Sequence of chain 1.C:
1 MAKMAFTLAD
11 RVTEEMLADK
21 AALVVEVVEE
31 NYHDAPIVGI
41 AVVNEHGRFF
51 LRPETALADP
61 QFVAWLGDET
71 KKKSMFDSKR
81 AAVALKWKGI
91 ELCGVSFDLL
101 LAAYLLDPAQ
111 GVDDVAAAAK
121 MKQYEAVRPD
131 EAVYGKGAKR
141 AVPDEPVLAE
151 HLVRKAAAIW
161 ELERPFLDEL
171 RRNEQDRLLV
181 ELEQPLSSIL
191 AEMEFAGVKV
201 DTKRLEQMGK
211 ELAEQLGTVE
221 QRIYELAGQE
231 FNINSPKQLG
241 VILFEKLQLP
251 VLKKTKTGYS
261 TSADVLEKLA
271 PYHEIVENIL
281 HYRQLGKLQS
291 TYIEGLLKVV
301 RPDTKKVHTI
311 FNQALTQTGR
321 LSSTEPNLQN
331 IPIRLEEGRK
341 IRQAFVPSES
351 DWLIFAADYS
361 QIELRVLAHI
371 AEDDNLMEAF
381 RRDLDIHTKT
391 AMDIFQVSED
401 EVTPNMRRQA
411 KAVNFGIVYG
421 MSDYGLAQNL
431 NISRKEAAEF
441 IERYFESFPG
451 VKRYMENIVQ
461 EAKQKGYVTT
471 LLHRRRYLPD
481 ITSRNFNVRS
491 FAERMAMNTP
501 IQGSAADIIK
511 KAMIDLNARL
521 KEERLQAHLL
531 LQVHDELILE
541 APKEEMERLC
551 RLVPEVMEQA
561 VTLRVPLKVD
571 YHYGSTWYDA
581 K

Binding-site contacts:
Ligand atom OP1 contacts residue ARG494 of chain 1.C at 3.1 Å (salt-bridge).
Ligand atom N1 contacts residue DT4 of chain 1.A at 3.0 Å (h-bond).
Ligand atom N3 contacts residue DA3 of chain 1.A at 2.9 Å (h-bond).
Ligand atom C4 contacts residue DG2 of chain 1.A at 3.1 Å.
Ligand atom OP1 contacts residue ASN232 of chain 1.C at 2.9 Å (h-bond).
Ligand atom O2 contacts residue DG8 of chain 1.A at 2.5 Å (h-bond).
Ligand atom C2 contacts residue DG8 of chain 1.A at 3.2 Å.
Ligand atom O6 contacts residue DC5 of chain 1.A at 3.2 Å (h-bond).
Ligand atom O2 contacts residue DG2 of chain 1.A at 3.0 Å (h-bond).
Ligand atom O4' contacts residue GLN502 of chain 1.C at 3.0 Å (h-bond).
Ligand atom N1 contacts residue DA6 of chain 1.A at 3.2 Å (h-bond).
Ligand atom N3 contacts residue DG8 of chain 1.A at 2.7 Å (h-bond).
Ligand atom N2 contacts residue DC7 of chain 1.A at 2.7 Å (h-bond).
Ligand atom N2 contacts residue DC5 of chain 1.A at 2.7 Å (h-bond).
Ligand atom N2 contacts residue DC9 of chain 1.A at 2.6 Å (h-bond).
Ligand atom OP1 contacts residue SER290 of chain 1.C at 3.0 Å (h-bond).
Ligand atom OP1 contacts residue THR316 of chain 1.C at 3.2 Å.
Ligand atom OP1 contacts residue SER235 of chain 1.C at 3.1 Å (h-bond).
Ligand atom O4 contacts residue DA6 of chain 1.A at 2.8 Å (h-bond).
Ligand atom N1 contacts residue DC5 of chain 1.A at 3.0 Å (h-bond).
Ligand atom O4' contacts residue ASN327 of chain 1.C at 2.8 Å (h-bond).
Ligand atom O6 contacts residue DC7 of chain 1.A at 2.9 Å (h-bond).
Ligand atom OP1 contacts residue ARG476 of chain 1.C at 2.8 Å (salt-bridge).
Ligand atom N2 contacts residue DC1 of chain 1.A at 3.0 Å (h-bond).
Ligand atom O6 contacts residue DC1 of chain 1.A at 3.2 Å (h-bond).
Ligand atom N6 contacts residue DT4 of chain 1.A at 3.1 Å (h-bond).
Ligand atom N3 contacts residue DA6 of chain 1.A at 2.8 Å (h-bond).
Ligand atom N2 contacts residue DG2 of chain 1.A at 3.2 Å (h-bond).
Ligand atom C4' contacts residue SER323 of chain 1.C at 3.2 Å.
Ligand atom C2' contacts residue ASN498 of chain 1.C at 3.1 Å.
Ligand atom OP1 contacts residue GLN317 of chain 1.C at 2.8 Å (h-bond).
Ligand atom O6 contacts residue DC9 of chain 1.A at 2.9 Å (h-bond).
Ligand atom N1 contacts residue DC7 of chain 1.A at 2.8 Å (h-bond).
Ligand atom N1 contacts residue DC9 of chain 1.A at 2.8 Å (h-bond).
Ligand atom N4 contacts residue DG8 of chain 1.A at 2.8 Å (h-bond).
Ligand atom N4 contacts residue DG2 of chain 1.A at 2.4 Å (h-bond).
Ligand atom OP1 contacts residue SER322 of chain 1.C at 2.9 Å (h-bond).
Ligand atom OP1 contacts residue GLU325 of chain 1.C at 2.9 Å (salt-bridge).
Ligand atom N3 contacts residue DG2 of chain 1.A at 2.7 Å (h-bond).
Ligand atom N1 contacts residue DC1 of chain 1.A at 3.1 Å (h-bond).

This protein binds this small molecule.
Small molecule (SMILES): Cc1cn([C@H]2C[C@H](O[P](=O)(O)OC[C@H]3O[C@@H](n4ccc(N)nc4=O)C[C@@H]3O[P](=O)(O)OC[C@H]3O[C@@H](n4cnc5c(=O)nc(N)[nH]c54)C[C@@H]3O)[C@@H](CO[P](=O)(O)O[C@H]3C[C@H](n4cnc5c(N)ncnc54)O[C@@H]3CO[P](=O)(O)O[C@H]3C[C@H](n4cnc5c(=O)nc(N)[nH]c54)O[C@@H]3CO[P](=O)(O)O[C@H]3C[C@H](n4cc(C)c(=O)[nH]c4=O)O[C@@H]3CO[P](=O)(O)O[C@H]3C[C@H](n4cnc5c(=O)nc(N)[nH]c54)O[C@@H]3CO[P](=O)(O)O[C@H]3C[C@H](n4ccc(N)nc4=O)O[C@@H]3CO[P](=O)(O)O[C@H]3C[C@H](n4cnc5c(=O)nc(N)[nH]c54)O[C@@H]3COP(=O)=O)O2)c(=O)[nH]c1=O